The small molecule below binds the protein below.
Small molecule (SMILES): CC(C)CCC[C@@H](C)[C@H]1CC[C@H]2[C@@H]3CCC4=CC(=O)CC[C@]4(C)[C@H]3CC[C@]12C

Binding-site contacts:
Ligand atom C12 contacts residue PHE114 of chain 1.A at 4.0 Å (hydrophobic).
Ligand atom C19 contacts residue THR102 of chain 1.A at 3.9 Å.
Ligand atom O1 contacts residue LEU110 of chain 1.A at 3.7 Å.
Ligand atom C7 contacts residue ASN100 of chain 1.A at 3.7 Å.
Ligand atom C17 contacts residue PHE114 of chain 1.A at 3.9 Å (hydrophobic).
Ligand atom C4 contacts residue LEU110 of chain 1.A at 3.6 Å (hydrophobic).
Ligand atom C26 contacts residue HEM1 of chain 1.E at 3.4 Å.
Ligand atom C11 contacts residue LEU205 of chain 1.A at 3.8 Å (hydrophobic).
Ligand atom C15 contacts residue ASN100 of chain 1.A at 3.5 Å.
Ligand atom C2 contacts residue PHE70 of chain 1.A at 3.6 Å (hydrophobic).
Ligand atom C8 contacts residue THR102 of chain 1.A at 4.0 Å.
Ligand atom C18 contacts residue THR102 of chain 1.A at 3.7 Å.
Ligand atom C23 contacts residue VAL273 of chain 1.A at 4.0 Å (hydrophobic).
Ligand atom C5 contacts residue ASN104 of chain 1.A at 3.6 Å.
Ligand atom C18 contacts residue PHE423 of chain 1.A at 3.7 Å (hydrophobic).
Ligand atom C21 contacts residue VAL273 of chain 1.A at 3.9 Å (hydrophobic).
Ligand atom C6 contacts residue ASN104 of chain 1.A at 3.7 Å.
Ligand atom C4 contacts residue ASN104 of chain 1.A at 3.3 Å.
Ligand atom C3 contacts residue PHE70 of chain 1.A at 3.5 Å (hydrophobic).
Ligand atom C27 contacts residue VAL322 of chain 1.A at 4.0 Å (hydrophobic).
Ligand atom C2 contacts residue PHE219 of chain 1.A at 3.7 Å (hydrophobic).
Ligand atom C15 contacts residue GLN106 of chain 1.A at 4.0 Å.
Ligand atom C21 contacts residue LEU270 of chain 1.A at 3.8 Å (hydrophobic).
Ligand atom C6 contacts residue ASN100 of chain 1.A at 3.6 Å.
Ligand atom C11 contacts residue ILE204 of chain 1.A at 3.7 Å (hydrophobic).
Ligand atom C27 contacts residue THR278 of chain 1.A at 3.9 Å.
Ligand atom C18 contacts residue LEU205 of chain 1.A at 3.9 Å (hydrophobic).
Ligand atom O1 contacts residue PHE216 of chain 1.A at 3.4 Å.
Ligand atom C27 contacts residue ILE424 of chain 1.A at 3.9 Å (hydrophobic).
Ligand atom O1 contacts residue PHE70 of chain 1.A at 3.2 Å.
Ligand atom C26 contacts residue MET325 of chain 1.A at 4.0 Å (hydrophobic).
Ligand atom C12 contacts residue ILE204 of chain 1.A at 3.6 Å (hydrophobic).
Ligand atom C6 contacts residue THR102 of chain 1.A at 3.5 Å.
Ligand atom C7 contacts residue GLN106 of chain 1.A at 3.7 Å.
Ligand atom C24 contacts residue ILE118 of chain 1.A at 3.9 Å (hydrophobic).
Ligand atom C3 contacts residue ASN104 of chain 1.A at 3.9 Å.
Ligand atom C1 contacts residue PHE219 of chain 1.A at 3.2 Å (hydrophobic).
Ligand atom C3 contacts residue LEU110 of chain 1.A at 3.9 Å (hydrophobic).
Ligand atom C12 contacts residue LEU205 of chain 1.A at 3.8 Å (hydrophobic).
Ligand atom C25 contacts residue ALA274 of chain 1.A at 3.9 Å (hydrophobic).

Sequence of chain 1.A:
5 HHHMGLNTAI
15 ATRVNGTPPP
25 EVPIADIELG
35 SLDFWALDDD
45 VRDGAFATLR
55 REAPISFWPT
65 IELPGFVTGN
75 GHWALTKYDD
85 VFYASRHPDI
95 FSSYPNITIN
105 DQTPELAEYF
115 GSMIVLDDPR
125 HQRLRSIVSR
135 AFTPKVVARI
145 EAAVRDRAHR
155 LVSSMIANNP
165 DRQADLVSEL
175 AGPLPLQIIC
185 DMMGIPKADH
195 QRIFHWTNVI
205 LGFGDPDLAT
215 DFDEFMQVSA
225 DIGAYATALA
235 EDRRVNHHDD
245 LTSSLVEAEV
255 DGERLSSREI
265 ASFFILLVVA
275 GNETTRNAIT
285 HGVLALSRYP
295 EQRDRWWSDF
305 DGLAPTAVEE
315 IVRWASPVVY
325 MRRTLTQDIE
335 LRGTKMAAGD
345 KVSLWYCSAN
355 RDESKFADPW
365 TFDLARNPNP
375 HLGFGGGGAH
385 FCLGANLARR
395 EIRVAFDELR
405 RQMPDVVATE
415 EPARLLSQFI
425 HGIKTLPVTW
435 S